The small molecule below binds the protein below.
Small molecule (SMILES): NCC(=O)O

Sequence of chain 4.B:
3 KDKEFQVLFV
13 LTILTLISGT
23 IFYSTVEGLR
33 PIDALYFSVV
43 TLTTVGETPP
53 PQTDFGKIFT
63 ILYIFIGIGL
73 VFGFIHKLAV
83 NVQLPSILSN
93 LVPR

Binding-site contacts:
Ligand atom OXT contacts residue SER91 of chain 4.B at 2.8 Å (h-bond).
Ligand atom OXT contacts residue ASN92 of chain 4.B at 4.2 Å.
Ligand atom O contacts residue SER91 of chain 4.B at 3.4 Å (h-bond).
Ligand atom OXT contacts residue VAL94 of chain 4.B at 2.6 Å (h-bond).
Ligand atom C contacts residue VAL94 of chain 4.B at 3.3 Å (hydrophobic).
Ligand atom CA contacts residue VAL94 of chain 4.B at 3.7 Å (hydrophobic).
Ligand atom C contacts residue SER91 of chain 4.B at 3.5 Å.
Ligand atom O contacts residue VAL94 of chain 4.B at 4.2 Å.
Ligand atom CA contacts residue ARG96 of chain 4.B at 3.2 Å.
Ligand atom N contacts residue ARG96 of chain 4.B at 3.0 Å.